The protein below binds the small molecule below.
Small molecule (SMILES): CC(=O)N[C@@H]1[C@@H](O)[C@H](O)[C@@H](CO)O[C@H]1O

Binding-site contacts:
Ligand atom N2 contacts residue LYS98 of chain 1.D at 3.7 Å.
Ligand atom O7 contacts residue PHE100 of chain 1.D at 4.2 Å.
Ligand atom O6 contacts residue NAG1 of chain 1.L at 4.4 Å.
Ligand atom O7 contacts residue SER101 of chain 1.D at 3.3 Å (h-bond).
Ligand atom C5 contacts residue ASN99 of chain 1.D at 3.6 Å.
Ligand atom C8 contacts residue PHE100 of chain 1.D at 4.0 Å (hydrophobic).
Ligand atom N2 contacts residue ASN99 of chain 1.D at 3.0 Å (h-bond).
Ligand atom C7 contacts residue SER101 of chain 1.D at 4.4 Å.
Ligand atom C7 contacts residue ASN99 of chain 1.D at 3.7 Å.
Ligand atom C3 contacts residue ASN99 of chain 1.D at 3.8 Å.
Ligand atom C7 contacts residue LYS98 of chain 1.D at 4.2 Å.
Ligand atom C8 contacts residue ASN99 of chain 1.D at 3.5 Å.
Ligand atom C8 contacts residue LYS98 of chain 1.D at 3.8 Å.
Ligand atom C1 contacts residue LYS98 of chain 1.D at 4.5 Å.
Ligand atom C1 contacts residue ASN99 of chain 1.D at 1.4 Å.
Ligand atom C2 contacts residue ASN99 of chain 1.D at 2.5 Å.
Ligand atom O6 contacts residue NAG2 of chain 1.L at 3.6 Å.
Ligand atom O5 contacts residue ASN99 of chain 1.D at 2.3 Å (h-bond).
Ligand atom C7 contacts residue PHE100 of chain 1.D at 4.2 Å (hydrophobic).
Ligand atom O7 contacts residue ASN99 of chain 1.D at 4.2 Å.
Ligand atom C4 contacts residue ASN99 of chain 1.D at 4.2 Å.

Sequence of chain 1.D:
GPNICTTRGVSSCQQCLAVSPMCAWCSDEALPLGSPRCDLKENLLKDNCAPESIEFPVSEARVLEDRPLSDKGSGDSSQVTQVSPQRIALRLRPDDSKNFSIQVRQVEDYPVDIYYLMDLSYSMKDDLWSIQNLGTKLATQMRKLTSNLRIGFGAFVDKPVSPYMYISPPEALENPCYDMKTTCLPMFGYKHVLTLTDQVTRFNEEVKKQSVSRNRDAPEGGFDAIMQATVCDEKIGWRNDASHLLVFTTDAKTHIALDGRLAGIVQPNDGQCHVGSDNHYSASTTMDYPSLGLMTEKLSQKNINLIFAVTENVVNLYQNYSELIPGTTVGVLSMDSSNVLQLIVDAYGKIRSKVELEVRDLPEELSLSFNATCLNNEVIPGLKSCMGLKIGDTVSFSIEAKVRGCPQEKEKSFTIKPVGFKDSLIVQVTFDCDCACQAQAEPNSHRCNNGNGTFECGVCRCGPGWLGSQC